Binding-site contacts:
Ligand atom O4A contacts residue Z151 of chain 2.C at 0.7 Å (h-bond).
Ligand atom O4 contacts residue GLY675 of chain 2.A at 2.8 Å (h-bond).
Ligand atom O3 contacts residue Z151 of chain 2.C at 0.6 Å (h-bond).
Ligand atom O5 contacts residue Z151 of chain 2.C at 0.1 Å (h-bond).
Ligand atom O2 contacts residue ASN284 of chain 2.A at 2.8 Å (h-bond).
Ligand atom C2 contacts residue Z151 of chain 2.C at 0.5 Å.
Ligand atom O4 contacts residue Z151 of chain 2.C at 0.1 Å (h-bond).
Ligand atom O3 contacts residue ALA673 of chain 2.A at 3.1 Å (h-bond).
Ligand atom C4 contacts residue Z151 of chain 2.C at 0.2 Å.
Ligand atom C5A contacts residue Z151 of chain 2.C at 0.1 Å.
Ligand atom O2 contacts residue GLU672 of chain 2.A at 3.4 Å (salt-bridge).
Ligand atom C6 contacts residue ASN484 of chain 2.A at 3.4 Å.
Ligand atom C4A contacts residue Z151 of chain 2.C at 0.4 Å.
Ligand atom C1A contacts residue LEU136 of chain 2.A at 3.3 Å (hydrophobic).
Ligand atom C3 contacts residue Z151 of chain 2.C at 0.4 Å.
Ligand atom C3A contacts residue Z151 of chain 2.C at 0.3 Å.
Ligand atom C2A contacts residue ASN284 of chain 2.A at 3.2 Å.
Ligand atom C5 contacts residue Z151 of chain 2.C at 0.1 Å.
Ligand atom CL6 contacts residue ASP283 of chain 2.A at 2.7 Å.
Ligand atom O6 contacts residue Z151 of chain 2.C at 0.4 Å (h-bond).
Ligand atom O4A contacts residue ASP339 of chain 2.A at 3.1 Å (salt-bridge).
Ligand atom O1 contacts residue LEU136 of chain 2.A at 2.8 Å (h-bond).
Ligand atom O3 contacts residue SER674 of chain 2.A at 2.9 Å (h-bond).
Ligand atom C3A contacts residue ASN284 of chain 2.A at 3.4 Å.
Ligand atom C6A contacts residue Z151 of chain 2.C at 0.2 Å.
Ligand atom CL6 contacts residue Z151 of chain 2.C at 1.8 Å.
Ligand atom O3 contacts residue GLY675 of chain 2.A at 3.4 Å (h-bond).
Ligand atom O2 contacts residue Z151 of chain 2.C at 0.7 Å (h-bond).
Ligand atom C1A contacts residue Z151 of chain 2.C at 0.2 Å.
Ligand atom O2 contacts residue TYR573 of chain 2.A at 3.2 Å (h-bond).
Ligand atom C2 contacts residue HIS377 of chain 2.A at 3.4 Å.
Ligand atom O6 contacts residue ASN484 of chain 2.A at 2.8 Å (h-bond).
Ligand atom O3 contacts residue GLU672 of chain 2.A at 3.1 Å (salt-bridge).
Ligand atom O1 contacts residue ASP283 of chain 2.A at 2.9 Å (salt-bridge).
Ligand atom C2A contacts residue Z151 of chain 2.C at 0.1 Å.
Ligand atom C6 contacts residue Z151 of chain 2.C at 0.3 Å.
Ligand atom O4A contacts residue THR378 of chain 2.A at 3.1 Å.
Ligand atom O6 contacts residue HIS377 of chain 2.A at 2.8 Å (h-bond).
Ligand atom C1 contacts residue Z151 of chain 2.C at 0.2 Å.
Ligand atom O1 contacts residue Z151 of chain 2.C at 0.5 Å (h-bond).

Sequence of chain 2.A:
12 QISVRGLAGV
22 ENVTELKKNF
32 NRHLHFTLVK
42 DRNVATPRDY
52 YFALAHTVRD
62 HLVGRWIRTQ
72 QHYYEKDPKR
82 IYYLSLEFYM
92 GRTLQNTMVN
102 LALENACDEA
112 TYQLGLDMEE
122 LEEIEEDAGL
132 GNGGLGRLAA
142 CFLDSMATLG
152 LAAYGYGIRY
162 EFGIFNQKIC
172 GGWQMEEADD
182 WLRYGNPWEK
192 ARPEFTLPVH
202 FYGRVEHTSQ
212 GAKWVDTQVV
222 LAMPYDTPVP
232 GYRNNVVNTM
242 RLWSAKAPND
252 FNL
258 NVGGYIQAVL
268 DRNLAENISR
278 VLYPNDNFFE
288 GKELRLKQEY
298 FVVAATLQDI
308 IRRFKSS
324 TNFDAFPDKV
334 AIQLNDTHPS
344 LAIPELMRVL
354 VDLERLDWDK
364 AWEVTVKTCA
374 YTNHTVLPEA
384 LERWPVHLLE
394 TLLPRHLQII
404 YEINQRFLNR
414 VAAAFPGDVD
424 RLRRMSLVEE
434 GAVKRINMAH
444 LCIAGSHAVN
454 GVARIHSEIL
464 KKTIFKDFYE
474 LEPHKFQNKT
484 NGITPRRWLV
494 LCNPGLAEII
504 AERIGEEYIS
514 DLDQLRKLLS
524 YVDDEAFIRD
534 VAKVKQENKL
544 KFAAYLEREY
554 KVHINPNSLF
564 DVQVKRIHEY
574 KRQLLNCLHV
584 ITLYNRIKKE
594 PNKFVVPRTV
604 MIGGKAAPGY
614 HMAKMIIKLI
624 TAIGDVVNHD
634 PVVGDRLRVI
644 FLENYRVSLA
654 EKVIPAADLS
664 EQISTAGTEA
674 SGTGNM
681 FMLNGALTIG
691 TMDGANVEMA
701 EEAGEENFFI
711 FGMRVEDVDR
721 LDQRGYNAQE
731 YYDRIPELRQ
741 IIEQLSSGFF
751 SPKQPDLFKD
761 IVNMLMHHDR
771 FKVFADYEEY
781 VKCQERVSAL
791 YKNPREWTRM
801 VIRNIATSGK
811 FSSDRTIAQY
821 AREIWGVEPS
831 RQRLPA

The small molecule below binds the protein below.
Small molecule (SMILES): OC[C@H]1O[C@@H](c2cc(O)cc(Cl)c2O)[C@H](O)[C@@H](O)[C@@H]1O